Sequence of chain 22.A:
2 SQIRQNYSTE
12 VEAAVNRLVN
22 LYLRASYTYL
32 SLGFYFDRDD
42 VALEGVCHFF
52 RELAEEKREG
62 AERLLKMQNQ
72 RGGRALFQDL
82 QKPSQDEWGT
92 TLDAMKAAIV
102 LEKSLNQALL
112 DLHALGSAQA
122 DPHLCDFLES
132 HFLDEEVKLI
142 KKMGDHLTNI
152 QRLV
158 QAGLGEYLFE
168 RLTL

The small molecule below binds the protein below.
Small molecule (SMILES): CCC[C@@H](C)C1(CC)C(=O)NC(=S)NC1=O

Sequence of chain 1.A:
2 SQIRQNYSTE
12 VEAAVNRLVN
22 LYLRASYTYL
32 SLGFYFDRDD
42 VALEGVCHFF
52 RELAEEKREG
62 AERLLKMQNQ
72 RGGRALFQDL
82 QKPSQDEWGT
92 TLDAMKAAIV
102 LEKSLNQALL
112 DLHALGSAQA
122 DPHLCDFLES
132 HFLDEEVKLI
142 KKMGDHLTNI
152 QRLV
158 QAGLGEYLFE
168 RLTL

Binding-site contacts:
Ligand atom C4 contacts residue SER27 of chain 22.A at 3.6 Å.
Ligand atom O8 contacts residue EDP1 of chain 22.B at 0.7 Å (h-bond).
Ligand atom C18 contacts residue EDP1 of chain 22.B at 1.7 Å.
Ligand atom C6 contacts residue SER27 of chain 22.A at 3.6 Å.
Ligand atom C16 contacts residue SER27 of chain 1.A at 2.8 Å.
Ligand atom C18 contacts residue ALA55 of chain 1.A at 3.7 Å (hydrophobic).
Ligand atom N5 contacts residue SER27 of chain 22.A at 2.8 Å (h-bond).
Ligand atom C17 contacts residue SER27 of chain 1.A at 3.1 Å.
Ligand atom N3 contacts residue LEU24 of chain 1.A at 4.0 Å.
Ligand atom C6 contacts residue EDP1 of chain 22.B at 0.9 Å.
Ligand atom O8 contacts residue SER27 of chain 1.A at 3.2 Å (h-bond).
Ligand atom C13 contacts residue TYR28 of chain 1.A at 3.7 Å (hydrophobic).
Ligand atom C18 contacts residue SER27 of chain 1.A at 3.3 Å.
Ligand atom C13 contacts residue EDP1 of chain 22.B at 2.7 Å.
Ligand atom C1 contacts residue EDP1 of chain 22.B at 0.8 Å.
Ligand atom O7 contacts residue EDP1 of chain 22.B at 0.7 Å (h-bond).
Ligand atom O7 contacts residue SER27 of chain 22.A at 3.6 Å (h-bond).
Ligand atom C4 contacts residue ARG59 of chain 1.A at 4.0 Å.
Ligand atom C12 contacts residue LEU81 of chain 22.A at 3.9 Å (hydrophobic).
Ligand atom S9 contacts residue SER27 of chain 22.A at 3.6 Å.
Ligand atom C15 contacts residue ARG59 of chain 22.A at 2.8 Å.
Ligand atom S9 contacts residue EDP1 of chain 22.B at 0.5 Å.
Ligand atom C17 contacts residue EDP1 of chain 22.B at 0.5 Å.
Ligand atom N5 contacts residue EDP1 of chain 22.B at 0.9 Å.
Ligand atom S9 contacts residue LEU31 of chain 22.A at 4.1 Å.
Ligand atom O8 contacts residue LEU24 of chain 1.A at 3.6 Å.
Ligand atom C15 contacts residue LEU24 of chain 22.A at 4.1 Å (hydrophobic).
Ligand atom C2 contacts residue EDP1 of chain 22.B at 0.9 Å.
Ligand atom C15 contacts residue EDP1 of chain 22.B at 0.8 Å.
Ligand atom C13 contacts residue LEU81 of chain 22.A at 3.9 Å (hydrophobic).
Ligand atom C12 contacts residue LEU81 of chain 1.A at 4.0 Å (hydrophobic).
Ligand atom C18 contacts residue ARG59 of chain 22.A at 3.9 Å.
Ligand atom O7 contacts residue LEU24 of chain 22.A at 3.2 Å.
Ligand atom C16 contacts residue EDP1 of chain 22.B at 0.8 Å.
Ligand atom C14 contacts residue EDP1 of chain 22.B at 0.8 Å.
Ligand atom C12 contacts residue EDP1 of chain 22.B at 1.2 Å.
Ligand atom C4 contacts residue EDP1 of chain 22.B at 0.8 Å.
Ligand atom O8 contacts residue ARG59 of chain 1.A at 3.9 Å.
Ligand atom N3 contacts residue ARG59 of chain 1.A at 3.5 Å.
Ligand atom N3 contacts residue EDP1 of chain 22.B at 0.8 Å.